Sequence of chain 3.A:
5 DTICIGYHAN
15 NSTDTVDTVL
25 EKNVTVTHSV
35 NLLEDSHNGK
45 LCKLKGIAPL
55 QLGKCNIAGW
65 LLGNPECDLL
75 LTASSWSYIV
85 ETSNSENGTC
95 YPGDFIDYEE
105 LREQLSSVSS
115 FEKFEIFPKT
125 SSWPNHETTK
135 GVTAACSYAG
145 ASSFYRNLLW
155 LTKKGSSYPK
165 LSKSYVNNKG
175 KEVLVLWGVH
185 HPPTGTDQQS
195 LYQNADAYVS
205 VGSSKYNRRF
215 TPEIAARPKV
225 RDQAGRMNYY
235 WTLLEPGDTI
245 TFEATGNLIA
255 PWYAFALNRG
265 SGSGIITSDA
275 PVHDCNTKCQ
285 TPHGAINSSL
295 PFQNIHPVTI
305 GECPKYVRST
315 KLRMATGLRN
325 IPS

The small molecule below binds the protein below.
Small molecule (SMILES): CC(=O)N[C@H]1[C@H](O[C@H]2[C@H](O)[C@@H](NC(C)=O)CO[C@@H]2CO)O[C@H](CO)[C@@H](O)[C@@H]1O

Binding-site contacts:
Ligand atom C8 contacts residue ASN27 of chain 3.A at 4.5 Å.
Ligand atom C1 contacts residue ASN27 of chain 3.A at 1.5 Å.
Ligand atom O3 contacts residue ASN27 of chain 3.A at 4.4 Å.
Ligand atom O5 contacts residue ASN27 of chain 3.A at 2.4 Å (h-bond).
Ligand atom O7 contacts residue ASN27 of chain 3.A at 3.3 Å (h-bond).
Ligand atom C5 contacts residue ASN27 of chain 3.A at 3.7 Å.
Ligand atom C1 contacts residue THR19 of chain 3.A at 4.4 Å.
Ligand atom C3 contacts residue ASN27 of chain 3.A at 3.6 Å.
Ligand atom N2 contacts residue ASN27 of chain 3.A at 2.8 Å (h-bond).
Ligand atom C2 contacts residue ASN27 of chain 3.A at 2.2 Å.
Ligand atom C7 contacts residue ASN27 of chain 3.A at 3.2 Å.
Ligand atom C4 contacts residue ASN27 of chain 3.A at 4.2 Å.